Binding-site contacts:
Ligand atom O contacts residue SER223 of chain 1.E at 3.2 Å.
Ligand atom CA contacts residue THR304 of chain 1.E at 3.6 Å.
Ligand atom CB contacts residue SER38 of chain 1.E at 3.5 Å.
Ligand atom CB contacts residue GLY37 of chain 1.E at 3.5 Å.
Ligand atom CZ contacts residue GLN132 of chain 1.E at 3.4 Å.
Ligand atom CD2 contacts residue HIS296 of chain 1.E at 3.5 Å.
Ligand atom O contacts residue GLY81 of chain 1.E at 3.4 Å (h-bond).
Ligand atom OG contacts residue PRO303 of chain 1.E at 3.6 Å.
Ligand atom CM contacts residue ASP220 of chain 1.E at 3.5 Å.
Ligand atom CZ contacts residue PRO115 of chain 1.E at 3.3 Å (hydrophobic).
Ligand atom OH contacts residue ASP35 of chain 1.E at 2.7 Å (salt-bridge).
Ligand atom NE2 contacts residue PRO115 of chain 1.E at 3.5 Å.
Ligand atom CB contacts residue LEU118 of chain 1.E at 3.5 Å (hydrophobic).
Ligand atom CG contacts residue LEU118 of chain 1.E at 3.4 Å (hydrophobic).
Ligand atom N contacts residue SER82 of chain 1.E at 2.9 Å (h-bond).
Ligand atom CA contacts residue HIS79 of chain 1.E at 3.4 Å.
Ligand atom N contacts residue GLY37 of chain 1.E at 3.0 Å (h-bond).
Ligand atom O contacts residue SER224 of chain 1.E at 3.0 Å (h-bond).
Ligand atom CB contacts residue GLY222 of chain 1.E at 3.5 Å.
Ligand atom CA contacts residue SER224 of chain 1.E at 3.4 Å.
Ligand atom NE2 contacts residue SER227 of chain 1.E at 2.6 Å (h-bond).
Ligand atom CE2 contacts residue TYR80 of chain 1.E at 3.5 Å (hydrophobic).
Ligand atom O contacts residue GLY81 of chain 1.E at 2.9 Å (h-bond).
Ligand atom OH contacts residue ASP220 of chain 1.E at 2.7 Å (salt-bridge).
Ligand atom C3 contacts residue SER15 of chain 1.E at 3.1 Å.
Ligand atom CD2 contacts residue PHE121 of chain 1.E at 3.6 Å (hydrophobic).
Ligand atom N contacts residue THR304 of chain 1.E at 3.3 Å (h-bond).
Ligand atom O contacts residue GLY222 of chain 1.E at 3.4 Å (h-bond).
Ligand atom CZ contacts residue HIS79 of chain 1.E at 3.6 Å.
Ligand atom N contacts residue HIS79 of chain 1.E at 3.0 Å (h-bond).
Ligand atom O contacts residue SER82 of chain 1.E at 3.1 Å (h-bond).
Ligand atom N contacts residue GLY222 of chain 1.E at 3.4 Å (h-bond).
Ligand atom O contacts residue TYR80 of chain 1.E at 3.0 Å.
Ligand atom CE1 contacts residue GLN16 of chain 1.E at 3.4 Å.
Ligand atom ND1 contacts residue GLY81 of chain 1.E at 3.6 Å.
Ligand atom CA1 contacts residue ASP220 of chain 1.E at 3.6 Å.
Ligand atom CD2 contacts residue SER227 of chain 1.E at 3.5 Å.
Ligand atom N contacts residue SER224 of chain 1.E at 2.8 Å (h-bond).
Ligand atom CE1 contacts residue GLN132 of chain 1.E at 3.5 Å.
Ligand atom O contacts residue HIS79 of chain 1.E at 3.5 Å (h-bond).

This small molecule binds to this protein.
Small molecule (SMILES): CC(C)C[C@H](C[C@H](O)[C@H](CC(C)C)NC(=O)[C@H](Cc1cnc[nH]1)NC(=O)[C@H](Cc1ccccc1)NC(=O)[C@@H]1CCCN1C(=O)[C@H](Cc1cnc[nH]1)NC(=O)C(C)(C)C)C(=O)N[C@@H](Cc1ccc(O)cc1)C(=O)N[C@@H](Cc1ccc(O)cc1)C(=O)N[C@H](C=O)CO

Sequence of chain 1.E:
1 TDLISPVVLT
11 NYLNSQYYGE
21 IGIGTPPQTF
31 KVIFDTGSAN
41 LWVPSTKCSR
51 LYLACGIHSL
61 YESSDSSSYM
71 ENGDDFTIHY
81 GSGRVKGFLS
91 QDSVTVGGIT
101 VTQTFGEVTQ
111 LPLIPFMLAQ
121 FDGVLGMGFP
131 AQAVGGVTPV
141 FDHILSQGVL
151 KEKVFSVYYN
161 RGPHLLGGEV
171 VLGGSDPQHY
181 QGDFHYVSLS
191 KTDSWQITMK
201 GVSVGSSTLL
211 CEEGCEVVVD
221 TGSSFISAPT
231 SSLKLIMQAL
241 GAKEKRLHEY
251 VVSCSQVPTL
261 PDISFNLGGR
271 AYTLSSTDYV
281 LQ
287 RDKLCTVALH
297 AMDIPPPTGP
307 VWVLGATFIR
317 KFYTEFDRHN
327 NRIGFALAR